The small molecule below binds the protein below.
Small molecule (SMILES): CC(C)C[C@H](NC(=O)[C@@H]1C[C@]23CC[C@H](O2)[C@H]2C(=O)N(CC(=O)NCCCC[C@H](NC(=O)[C@H](C)N)C(=O)N[C@@H](CC(C)C)C(=O)N[C@@H](CC4=NC=NC4)C(=O)N[C@@H](C)C(=O)N1)C(=O)[C@H]23)C(=O)N[C@H](C=O)CCC(N)=O

Sequence of chain 1.B:
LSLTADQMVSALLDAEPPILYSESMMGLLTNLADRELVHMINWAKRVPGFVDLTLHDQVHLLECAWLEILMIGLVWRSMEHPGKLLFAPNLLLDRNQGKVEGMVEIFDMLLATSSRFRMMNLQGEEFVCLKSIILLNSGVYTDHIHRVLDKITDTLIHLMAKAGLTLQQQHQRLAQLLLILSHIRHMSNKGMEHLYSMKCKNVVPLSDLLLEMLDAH

Binding-site contacts:
Ligand atom ND1 contacts residue VAL84 of chain 1.B at 3.7 Å.
Ligand atom CD2 contacts residue PHE75 of chain 1.B at 4.4 Å (hydrophobic).
Ligand atom CD1 contacts residue GLU88 of chain 1.B at 3.7 Å.
Ligand atom C27 contacts residue ILE66 of chain 1.B at 3.6 Å (hydrophobic).
Ligand atom CD2 contacts residue LEU87 of chain 1.B at 4.0 Å (hydrophobic).
Ligand atom N contacts residue GLU250 of chain 1.B at 2.8 Å (salt-bridge).
Ligand atom O contacts residue LEU80 of chain 1.B at 3.9 Å.
Ligand atom C contacts residue GLU250 of chain 1.B at 4.0 Å.
Ligand atom CD2 contacts residue ILE66 of chain 1.B at 3.8 Å (hydrophobic).
Ligand atom CD2 contacts residue GLN83 of chain 1.B at 3.9 Å.
Ligand atom O25 contacts residue VAL63 of chain 1.B at 4.3 Å.
Ligand atom CD1 contacts residue MET251 of chain 1.B at 3.8 Å (hydrophobic).
Ligand atom CG contacts residue GLU250 of chain 1.B at 2.8 Å.
Ligand atom CG contacts residue ILE66 of chain 1.B at 4.2 Å (hydrophobic).
Ligand atom CD2 contacts residue LEU80 of chain 1.B at 3.0 Å (hydrophobic).
Ligand atom O contacts residue ILE66 of chain 1.B at 4.3 Å.
Ligand atom CD1 contacts residue VAL84 of chain 1.B at 3.9 Å (hydrophobic).
Ligand atom O29 contacts residue LEU247 of chain 1.B at 4.2 Å.
Ligand atom NE2 contacts residue VAL84 of chain 1.B at 3.5 Å.
Ligand atom C55 contacts residue ILE66 of chain 1.B at 4.3 Å (hydrophobic).
Ligand atom O contacts residue LEU80 of chain 1.B at 3.8 Å.
Ligand atom C57 contacts residue VAL63 of chain 1.B at 4.4 Å (hydrophobic).
Ligand atom O contacts residue LEU80 of chain 1.B at 4.4 Å.
Ligand atom CB contacts residue GLU250 of chain 1.B at 2.6 Å.
Ligand atom CA contacts residue VAL84 of chain 1.B at 4.2 Å (hydrophobic).
Ligand atom CD1 contacts residue LEU87 of chain 1.B at 4.0 Å (hydrophobic).
Ligand atom CA contacts residue GLU250 of chain 1.B at 3.3 Å.
Ligand atom C26 contacts residue ILE66 of chain 1.B at 4.0 Å (hydrophobic).
Ligand atom O29 contacts residue ILE66 of chain 1.B at 3.8 Å.
Ligand atom N contacts residue VAL84 of chain 1.B at 4.2 Å.
Ligand atom CD2 contacts residue VAL84 of chain 1.B at 3.6 Å (hydrophobic).
Ligand atom C54 contacts residue ILE66 of chain 1.B at 3.8 Å (hydrophobic).
Ligand atom C28 contacts residue VAL63 of chain 1.B at 3.6 Å (hydrophobic).
Ligand atom CD contacts residue GLU250 of chain 1.B at 4.3 Å.
Ligand atom CG contacts residue MET251 of chain 1.B at 4.0 Å (hydrophobic).
Ligand atom CG contacts residue VAL84 of chain 1.B at 3.7 Å (hydrophobic).
Ligand atom C24 contacts residue VAL63 of chain 1.B at 4.2 Å (hydrophobic).
Ligand atom NE2 contacts residue LEU80 of chain 1.B at 3.7 Å.
Ligand atom CE1 contacts residue VAL84 of chain 1.B at 3.6 Å (hydrophobic).
Ligand atom CG contacts residue LEU80 of chain 1.B at 4.0 Å (hydrophobic).